Sequence of chain 1.Y:
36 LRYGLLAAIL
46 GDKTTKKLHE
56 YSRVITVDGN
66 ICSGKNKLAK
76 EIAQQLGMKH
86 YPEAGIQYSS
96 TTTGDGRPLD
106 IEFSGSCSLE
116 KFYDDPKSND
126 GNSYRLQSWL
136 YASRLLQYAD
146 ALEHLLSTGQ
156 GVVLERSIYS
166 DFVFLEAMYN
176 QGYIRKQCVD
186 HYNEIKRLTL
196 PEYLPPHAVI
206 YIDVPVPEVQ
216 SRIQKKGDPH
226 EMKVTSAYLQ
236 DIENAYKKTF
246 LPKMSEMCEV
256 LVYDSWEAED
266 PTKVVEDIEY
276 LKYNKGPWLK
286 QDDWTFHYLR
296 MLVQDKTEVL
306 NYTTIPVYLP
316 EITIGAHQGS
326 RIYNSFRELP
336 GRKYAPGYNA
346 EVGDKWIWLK

The small molecule below binds the protein below.
Small molecule (SMILES): Nc1nc2c(ncn2[C@H]2C[C@H](O)[C@@H](CO[P](=O)(O)O[P](=O)(O)OP(=O)(O)O)O2)c(=O)[nH]1

Binding-site contacts:
Ligand atom O1G contacts residue ASN71 of chain 1.Y at 3.4 Å.
Ligand atom O3' contacts residue GLU226 of chain 1.Y at 2.8 Å (salt-bridge).
Ligand atom PA contacts residue MG1 of chain 1.ZB at 3.5 Å.
Ligand atom PG contacts residue MG1 of chain 1.ZB at 3.5 Å.
Ligand atom C6 contacts residue PHE169 of chain 1.Y at 3.5 Å (hydrophobic).
Ligand atom O2A contacts residue GLU88 of chain 1.Y at 3.3 Å (salt-bridge).
Ligand atom O6 contacts residue GLN132 of chain 1.Y at 3.3 Å (h-bond).
Ligand atom O2G contacts residue SER68 of chain 1.Y at 3.5 Å (h-bond).
Ligand atom N7 contacts residue ARG139 of chain 1.Y at 2.6 Å (salt-bridge).
Ligand atom O3A contacts residue ILE66 of chain 1.Y at 2.9 Å (h-bond).
Ligand atom N7 contacts residue GLU88 of chain 1.Y at 3.3 Å (salt-bridge).
Ligand atom O1B contacts residue LYS221 of chain 1.Y at 3.3 Å.
Ligand atom O1G contacts residue MG1 of chain 1.ZB at 2.2 Å.
Ligand atom O2G contacts residue LYS70 of chain 1.Y at 3.4 Å.
Ligand atom O4' contacts residue LEU114 of chain 1.Y at 3.4 Å.
Ligand atom N2 contacts residue PHE117 of chain 1.Y at 3.4 Å.
Ligand atom O2B contacts residue MG1 of chain 1.ZB at 2.2 Å.
Ligand atom O2A contacts residue ILE66 of chain 1.Y at 2.9 Å (h-bond).
Ligand atom N1 contacts residue PHE169 of chain 1.Y at 3.3 Å.
Ligand atom O2A contacts residue ARG161 of chain 1.Y at 2.7 Å (salt-bridge).
Ligand atom O6 contacts residue ARG139 of chain 1.Y at 2.9 Å (salt-bridge).
Ligand atom N3 contacts residue LEU114 of chain 1.Y at 3.5 Å.
Ligand atom C2' contacts residue TYR118 of chain 1.Y at 3.4 Å (hydrophobic).
Ligand atom N1 contacts residue GLN132 of chain 1.Y at 3.3 Å (h-bond).
Ligand atom O6 contacts residue ASP166 of chain 1.Y at 2.9 Å (salt-bridge).
Ligand atom C2 contacts residue PHE169 of chain 1.Y at 3.5 Å (hydrophobic).
Ligand atom C5 contacts residue ARG139 of chain 1.Y at 3.3 Å.
Ligand atom PA contacts residue GLU88 of chain 1.Y at 3.2 Å.
Ligand atom O3' contacts residue TYR118 of chain 1.Y at 2.8 Å (h-bond).
Ligand atom C8 contacts residue GLU88 of chain 1.Y at 3.2 Å.
Ligand atom C6 contacts residue ARG139 of chain 1.Y at 3.4 Å.
Ligand atom O2G contacts residue ILE66 of chain 1.Y at 3.5 Å (h-bond).
Ligand atom O3B contacts residue ILE66 of chain 1.Y at 3.2 Å (h-bond).
Ligand atom PA contacts residue ILE66 of chain 1.Y at 3.4 Å.
Ligand atom O5' contacts residue GLU88 of chain 1.Y at 3.5 Å (salt-bridge).
Ligand atom PB contacts residue MG1 of chain 1.ZB at 3.3 Å.
Ligand atom O1A contacts residue LYS70 of chain 1.Y at 3.3 Å (salt-bridge).
Ligand atom C6 contacts residue LEU135 of chain 1.Y at 3.5 Å (hydrophobic).
Ligand atom O1A contacts residue GLU88 of chain 1.Y at 2.6 Å (salt-bridge).
Ligand atom O1A contacts residue MG1 of chain 1.ZB at 2.2 Å.